Binding-site contacts:
Ligand atom O3' contacts residue VAL65 of chain 1.D at 3.9 Å.
Ligand atom OP2 contacts residue THR67 of chain 1.D at 3.6 Å.
Ligand atom OP1 contacts residue GLY64 of chain 1.D at 2.9 Å (h-bond).
Ligand atom OP1 contacts residue PRO63 of chain 1.D at 3.8 Å.
Ligand atom OP1 contacts residue LYS68 of chain 1.D at 3.6 Å.
Ligand atom P contacts residue NA1 of chain 1.H at 3.6 Å.
Ligand atom P contacts residue LYS68 of chain 1.D at 3.8 Å.
Ligand atom P contacts residue GLY64 of chain 1.D at 3.7 Å.
Ligand atom C5' contacts residue GLY64 of chain 1.D at 3.2 Å.
Ligand atom OP1 contacts residue GLY66 of chain 1.D at 2.9 Å (h-bond).
Ligand atom OP2 contacts residue GLY66 of chain 1.D at 3.8 Å.
Ligand atom OP2 contacts residue LYS68 of chain 1.D at 3.0 Å.
Ligand atom P contacts residue ILE69 of chain 1.D at 3.9 Å.
Ligand atom O5' contacts residue LYS35 of chain 1.D at 3.7 Å.
Ligand atom OP1 contacts residue VAL65 of chain 1.D at 3.3 Å (h-bond).
Ligand atom N7 contacts residue LYS35 of chain 1.D at 3.9 Å.
Ligand atom OP1 contacts residue NA1 of chain 1.H at 2.4 Å (h-bond).
Ligand atom P contacts residue LYS68 of chain 1.D at 3.6 Å.
Ligand atom O4' contacts residue ALA38 of chain 1.D at 3.6 Å.
Ligand atom OP1 contacts residue ILE69 of chain 1.D at 3.0 Å (h-bond).
Ligand atom OP1 contacts residue TYR39 of chain 1.D at 3.9 Å.
Ligand atom O5' contacts residue GLY66 of chain 1.D at 3.6 Å.
Ligand atom OP2 contacts residue LYS68 of chain 1.D at 3.3 Å.
Ligand atom C5' contacts residue GLY66 of chain 1.D at 3.6 Å.
Ligand atom OP1 contacts residue LEU62 of chain 1.D at 3.5 Å (h-bond).
Ligand atom OP3 contacts residue LYS35 of chain 1.D at 2.9 Å (salt-bridge).
Ligand atom OP1 contacts residue LYS68 of chain 1.D at 2.9 Å.
Ligand atom C4' contacts residue GLY64 of chain 1.D at 3.2 Å.
Ligand atom N3 contacts residue ALA38 of chain 1.D at 3.7 Å.
Ligand atom C3' contacts residue LYS68 of chain 1.D at 3.9 Å.
Ligand atom C3' contacts residue GLY66 of chain 1.D at 3.8 Å.
Ligand atom O3' contacts residue ILE69 of chain 1.D at 3.5 Å.
Ligand atom C8 contacts residue LYS35 of chain 1.D at 3.9 Å.
Ligand atom C5' contacts residue GLY64 of chain 1.D at 3.8 Å.
Ligand atom C3' contacts residue GLY64 of chain 1.D at 3.9 Å.
Ligand atom P contacts residue GLY66 of chain 1.D at 3.7 Å.
Ligand atom O3' contacts residue LYS68 of chain 1.D at 3.9 Å.
Ligand atom OP1 contacts residue THR67 of chain 1.D at 3.6 Å (h-bond).
Ligand atom O3' contacts residue GLY64 of chain 1.D at 3.2 Å.
Ligand atom C5' contacts residue TYR39 of chain 1.D at 3.4 Å (hydrophobic).

A protein and the small-molecule ligand that binds it are described below.
Small molecule (SMILES): Cc1cn([C@H]2C[C@H](O[P](=O)(O)OC[C@H]3O[C@@H](n4ccc(N)nc4=O)C[C@@H]3O[P](=O)(O)OC[C@H]3O[C@@H](n4cnc5c(=O)nc(N)[nH]c54)C[C@@H]3O[P](=O)(O)OC[C@H]3O[C@@H](n4cnc5c(=O)nc(N)[nH]c54)C[C@@H]3O)[C@@H](CO[P](=O)(O)O[C@H]3C[C@H](n4cnc5c(=O)nc(N)[nH]c54)O[C@@H]3COP(=O)(O)O)O2)c(=O)[nH]c1=O

Sequence of chain 1.D:
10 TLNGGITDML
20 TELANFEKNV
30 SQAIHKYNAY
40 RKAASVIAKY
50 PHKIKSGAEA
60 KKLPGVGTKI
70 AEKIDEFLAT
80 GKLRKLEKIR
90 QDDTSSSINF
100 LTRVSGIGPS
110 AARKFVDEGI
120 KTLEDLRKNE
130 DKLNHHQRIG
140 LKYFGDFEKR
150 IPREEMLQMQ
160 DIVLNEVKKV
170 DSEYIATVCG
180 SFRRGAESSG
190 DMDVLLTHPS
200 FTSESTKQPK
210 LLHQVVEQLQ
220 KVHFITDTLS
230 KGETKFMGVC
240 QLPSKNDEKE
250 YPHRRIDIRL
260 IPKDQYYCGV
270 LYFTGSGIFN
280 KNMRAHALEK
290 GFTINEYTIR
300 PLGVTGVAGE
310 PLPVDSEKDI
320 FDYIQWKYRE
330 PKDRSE